Binding-site contacts:
Ligand atom N5 contacts residue THR126 of chain 1.U at 2.9 Å (h-bond).
Ligand atom C11 contacts residue THR126 of chain 1.U at 3.8 Å.
Ligand atom C5 contacts residue THR126 of chain 1.U at 3.6 Å.
Ligand atom C8 contacts residue GLN219 of chain 1.U at 4.1 Å.
Ligand atom O1B contacts residue THR127 of chain 1.U at 2.6 Å (h-bond).
Ligand atom O10 contacts residue LEU187 of chain 1.U at 3.7 Å.
Ligand atom C1 contacts residue THR127 of chain 1.U at 3.4 Å.
Ligand atom C11 contacts residue TRP144 of chain 1.U at 3.7 Å (hydrophobic).
Ligand atom C1 contacts residue GLN219 of chain 1.U at 3.3 Å.
Ligand atom O7 contacts residue LEU187 of chain 1.U at 3.9 Å.
Ligand atom O3 contacts residue GLN219 of chain 1.U at 3.9 Å.
Ligand atom O9 contacts residue HIS176 of chain 1.U at 3.5 Å (h-bond).
Ligand atom O1B contacts residue GLN219 of chain 1.U at 2.8 Å (h-bond).
Ligand atom C9 contacts residue TYR88 of chain 1.U at 3.5 Å (hydrophobic).
Ligand atom C4 contacts residue THR126 of chain 1.U at 3.5 Å.
Ligand atom C9 contacts residue GLU183 of chain 1.U at 3.5 Å.
Ligand atom O9 contacts residue GLY221 of chain 1.U at 4.0 Å.
Ligand atom O1B contacts residue ARG128 of chain 1.U at 3.9 Å.
Ligand atom O9 contacts residue TYR88 of chain 1.U at 3.0 Å (h-bond).
Ligand atom O4 contacts residue THR126 of chain 1.U at 3.6 Å.
Ligand atom C8 contacts residue GLU183 of chain 1.U at 3.5 Å.
Ligand atom O1A contacts residue GLN219 of chain 1.U at 3.8 Å.
Ligand atom O1A contacts residue ASN136 of chain 1.U at 3.9 Å.
Ligand atom O4 contacts residue GLY218 of chain 1.U at 4.1 Å.
Ligand atom O8 contacts residue GLN219 of chain 1.U at 2.8 Å (h-bond).
Ligand atom O6 contacts residue GLN219 of chain 1.U at 3.8 Å.
Ligand atom C8 contacts residue TRP144 of chain 1.U at 4.0 Å (hydrophobic).
Ligand atom O4 contacts residue GLN219 of chain 1.U at 3.5 Å (h-bond).
Ligand atom O1A contacts residue THR127 of chain 1.U at 3.4 Å.
Ligand atom O9 contacts residue GLU183 of chain 1.U at 2.9 Å (salt-bridge).
Ligand atom C7 contacts residue TRP144 of chain 1.U at 3.5 Å (hydrophobic).
Ligand atom C9 contacts residue HIS176 of chain 1.U at 3.5 Å.
Ligand atom C9 contacts residue TRP144 of chain 1.U at 3.5 Å (hydrophobic).
Ligand atom O8 contacts residue TYR88 of chain 1.U at 3.5 Å (h-bond).
Ligand atom C10 contacts residue THR126 of chain 1.U at 3.7 Å.
Ligand atom C2 contacts residue GLN219 of chain 1.U at 3.8 Å.
Ligand atom C11 contacts residue GLY125 of chain 1.U at 3.9 Å.
Ligand atom O1A contacts residue ARG128 of chain 1.U at 2.8 Å (salt-bridge).
Ligand atom C10 contacts residue TRP144 of chain 1.U at 4.0 Å (hydrophobic).
Ligand atom C1 contacts residue ARG128 of chain 1.U at 3.7 Å.

Sequence of chain 1.U:
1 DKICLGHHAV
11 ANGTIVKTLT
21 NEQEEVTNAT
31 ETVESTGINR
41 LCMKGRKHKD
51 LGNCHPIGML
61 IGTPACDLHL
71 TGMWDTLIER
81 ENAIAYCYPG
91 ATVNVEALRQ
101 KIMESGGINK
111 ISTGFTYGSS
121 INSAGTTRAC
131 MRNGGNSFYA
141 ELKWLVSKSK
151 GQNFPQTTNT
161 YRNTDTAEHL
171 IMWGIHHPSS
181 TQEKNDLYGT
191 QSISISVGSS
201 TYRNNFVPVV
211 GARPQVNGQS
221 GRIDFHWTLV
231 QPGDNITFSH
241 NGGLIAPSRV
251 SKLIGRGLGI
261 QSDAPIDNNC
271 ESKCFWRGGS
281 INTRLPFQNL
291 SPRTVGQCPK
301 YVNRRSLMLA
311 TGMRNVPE

The protein below binds the small molecule below.
Small molecule (SMILES): CC(=O)N[C@H]1[C@H]([C@H](O)[C@H](O)CO)O[C@@](O[C@H]2[C@@H](O)[C@@H](CO)O[C@@H](O[C@H]3[C@H](O)[C@@H](NC(C)=O)CO[C@@H]3CO)[C@@H]2O)(C(=O)O)C[C@@H]1O